Sequence of chain 1.B:
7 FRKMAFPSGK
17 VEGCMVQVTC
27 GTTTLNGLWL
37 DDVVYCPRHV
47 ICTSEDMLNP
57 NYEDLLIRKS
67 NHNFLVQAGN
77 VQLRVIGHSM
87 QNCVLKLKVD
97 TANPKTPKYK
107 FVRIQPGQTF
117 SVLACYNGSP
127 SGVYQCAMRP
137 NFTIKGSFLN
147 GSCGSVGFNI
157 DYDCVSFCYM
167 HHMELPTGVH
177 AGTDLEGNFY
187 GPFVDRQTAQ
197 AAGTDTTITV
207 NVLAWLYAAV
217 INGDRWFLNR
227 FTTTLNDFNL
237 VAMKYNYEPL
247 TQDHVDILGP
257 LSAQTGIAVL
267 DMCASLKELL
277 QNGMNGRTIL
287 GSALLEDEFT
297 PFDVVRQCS

A protein and the small-molecule ligand that binds it are described below.
Small molecule (SMILES): CC(C)C[C@H](NC(=O)OCC1C[C@H]2CCC[C@@H](C1)C2)C(=O)N[C@@H](C[C@@H]1CCNC1=O)C(O)S(=O)(=O)O

Binding-site contacts:
Ligand atom C08 contacts residue CYS149 of chain 1.B at 2.7 Å (hydrophobic).
Ligand atom N18 contacts residue Y8Y1 of chain 1.E at 0.0 Å (h-bond).
Ligand atom N18 contacts residue GLN193 of chain 1.B at 3.0 Å (h-bond).
Ligand atom C09 contacts residue CYS149 of chain 1.B at 1.8 Å (hydrophobic).
Ligand atom C25 contacts residue Y8Y1 of chain 1.E at 0.0 Å.
Ligand atom C14 contacts residue Y8Y1 of chain 1.E at 0.0 Å.
Ligand atom N11 contacts residue HIS168 of chain 1.B at 2.9 Å (h-bond).
Ligand atom O32 contacts residue Y8Y1 of chain 1.E at 0.1 Å (h-bond).
Ligand atom O01 contacts residue HIS167 of chain 1.B at 2.8 Å (h-bond).
Ligand atom C08 contacts residue Y8Y1 of chain 1.E at 0.0 Å.
Ligand atom C29 contacts residue Y8Y1 of chain 1.E at 0.0 Å.
Ligand atom C04 contacts residue Y8Y1 of chain 1.E at 0.0 Å.
Ligand atom C13 contacts residue Y8Y1 of chain 1.E at 0.0 Å.
Ligand atom C21 contacts residue Y8Y1 of chain 1.E at 0.0 Å.
Ligand atom C12 contacts residue Y8Y1 of chain 1.E at 0.0 Å.
Ligand atom C23 contacts residue Y8Y1 of chain 1.E at 0.0 Å.
Ligand atom C05 contacts residue Y8Y1 of chain 1.E at 0.0 Å.
Ligand atom C28 contacts residue Y8Y1 of chain 1.E at 0.0 Å.
Ligand atom C17 contacts residue Y8Y1 of chain 1.E at 0.0 Å.
Ligand atom N11 contacts residue Y8Y1 of chain 1.E at 0.0 Å (h-bond).
Ligand atom C09 contacts residue Y8Y1 of chain 1.E at 0.0 Å.
Ligand atom N11 contacts residue CYS149 of chain 1.B at 3.0 Å (h-bond).
Ligand atom O31 contacts residue Y8Y1 of chain 1.E at 0.0 Å (h-bond).
Ligand atom C30 contacts residue Y8Y1 of chain 1.E at 0.0 Å.
Ligand atom C15 contacts residue Y8Y1 of chain 1.E at 0.0 Å.
Ligand atom O10 contacts residue Y8Y1 of chain 1.E at 1.4 Å.
Ligand atom C06 contacts residue Y8Y1 of chain 1.E at 0.0 Å.
Ligand atom O20 contacts residue Y8Y1 of chain 1.E at 0.0 Å (h-bond).
Ligand atom C27 contacts residue Y8Y1 of chain 1.E at 0.0 Å.
Ligand atom N03 contacts residue Y8Y1 of chain 1.E at 0.0 Å (h-bond).
Ligand atom C22 contacts residue Y8Y1 of chain 1.E at 0.0 Å.
Ligand atom C16 contacts residue Y8Y1 of chain 1.E at 0.0 Å.
Ligand atom C19 contacts residue Y8Y1 of chain 1.E at 0.0 Å.
Ligand atom O10 contacts residue CYS149 of chain 1.B at 2.6 Å (h-bond).
Ligand atom O01 contacts residue Y8Y1 of chain 1.E at 0.0 Å (h-bond).
Ligand atom C02 contacts residue Y8Y1 of chain 1.E at 0.0 Å.
Ligand atom C26 contacts residue Y8Y1 of chain 1.E at 0.0 Å.
Ligand atom C07 contacts residue Y8Y1 of chain 1.E at 0.0 Å.
Ligand atom C24 contacts residue Y8Y1 of chain 1.E at 0.0 Å.
Ligand atom O31 contacts residue GLU170 of chain 1.B at 3.0 Å (salt-bridge).